Binding-site contacts:
Ligand atom C3 contacts residue HIS1101 of chain 1.B at 4.0 Å.
Ligand atom C8 contacts residue ASN1098 of chain 1.B at 3.9 Å.
Ligand atom C7 contacts residue THR1100 of chain 1.B at 4.3 Å.
Ligand atom O7 contacts residue ASN1098 of chain 1.B at 3.4 Å (h-bond).
Ligand atom O4 contacts residue HIS1101 of chain 1.B at 4.0 Å.
Ligand atom C5 contacts residue PHE1103 of chain 1.B at 4.1 Å (hydrophobic).
Ligand atom C3 contacts residue ASN1098 of chain 1.B at 3.8 Å.
Ligand atom O5 contacts residue HIS1101 of chain 1.B at 3.8 Å.
Ligand atom C6 contacts residue HIS1101 of chain 1.B at 4.1 Å.
Ligand atom N2 contacts residue THR1100 of chain 1.B at 3.4 Å (h-bond).
Ligand atom C2 contacts residue ASN1098 of chain 1.B at 2.5 Å.
Ligand atom O6 contacts residue PHE1103 of chain 1.B at 4.2 Å.
Ligand atom C7 contacts residue ASN1098 of chain 1.B at 3.4 Å.
Ligand atom C3 contacts residue THR1100 of chain 1.B at 4.2 Å.
Ligand atom C8 contacts residue THR1100 of chain 1.B at 4.0 Å.
Ligand atom C4 contacts residue ASN1098 of chain 1.B at 4.3 Å.
Ligand atom N2 contacts residue ASN1098 of chain 1.B at 2.9 Å (h-bond).
Ligand atom C6 contacts residue PHE1103 of chain 1.B at 4.1 Å (hydrophobic).
Ligand atom C5 contacts residue ASN1098 of chain 1.B at 3.6 Å.
Ligand atom C2 contacts residue THR1100 of chain 1.B at 4.2 Å.
Ligand atom O5 contacts residue PHE1103 of chain 1.B at 4.3 Å.
Ligand atom C4 contacts residue HIS1101 of chain 1.B at 4.5 Å.
Ligand atom C1 contacts residue ASN1098 of chain 1.B at 1.4 Å.
Ligand atom O6 contacts residue HIS1101 of chain 1.B at 4.1 Å.
Ligand atom O5 contacts residue ASN1098 of chain 1.B at 2.3 Å (h-bond).

Sequence of chain 1.B:
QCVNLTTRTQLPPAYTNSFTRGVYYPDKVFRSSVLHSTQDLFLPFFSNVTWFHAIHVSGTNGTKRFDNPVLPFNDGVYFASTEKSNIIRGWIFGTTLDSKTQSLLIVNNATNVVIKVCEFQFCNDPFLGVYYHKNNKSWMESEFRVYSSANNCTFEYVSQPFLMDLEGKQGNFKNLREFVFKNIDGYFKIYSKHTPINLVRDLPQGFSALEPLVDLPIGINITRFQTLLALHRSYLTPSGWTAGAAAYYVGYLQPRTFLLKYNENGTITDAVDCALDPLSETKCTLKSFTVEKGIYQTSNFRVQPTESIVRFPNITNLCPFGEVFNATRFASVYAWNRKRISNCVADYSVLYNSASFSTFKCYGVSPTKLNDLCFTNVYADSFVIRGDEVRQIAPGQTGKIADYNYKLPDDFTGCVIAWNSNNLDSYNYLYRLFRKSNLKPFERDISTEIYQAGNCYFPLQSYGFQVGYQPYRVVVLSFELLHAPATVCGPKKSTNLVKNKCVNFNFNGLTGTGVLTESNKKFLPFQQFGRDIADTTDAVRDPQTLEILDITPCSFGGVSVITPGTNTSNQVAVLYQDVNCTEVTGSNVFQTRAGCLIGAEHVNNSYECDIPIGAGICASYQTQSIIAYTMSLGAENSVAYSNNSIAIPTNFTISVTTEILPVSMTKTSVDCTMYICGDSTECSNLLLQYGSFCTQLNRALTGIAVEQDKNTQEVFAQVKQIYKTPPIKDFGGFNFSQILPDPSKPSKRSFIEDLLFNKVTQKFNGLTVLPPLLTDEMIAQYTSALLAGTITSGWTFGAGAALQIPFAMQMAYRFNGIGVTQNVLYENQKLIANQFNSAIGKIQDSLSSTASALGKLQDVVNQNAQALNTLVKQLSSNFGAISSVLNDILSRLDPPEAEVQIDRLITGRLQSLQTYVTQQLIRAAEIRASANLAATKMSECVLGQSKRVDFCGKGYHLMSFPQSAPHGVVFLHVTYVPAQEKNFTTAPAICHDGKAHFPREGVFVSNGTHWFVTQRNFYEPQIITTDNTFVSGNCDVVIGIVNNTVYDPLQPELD

The protein below binds the small molecule below.
Small molecule (SMILES): CC(=O)N[C@H]1[C@H](O[C@H]2[C@H](O)[C@@H](NC(C)=O)CO[C@@H]2CO)O[C@H](CO)[C@@H](O)[C@@H]1O